Sequence of chain 1.A:
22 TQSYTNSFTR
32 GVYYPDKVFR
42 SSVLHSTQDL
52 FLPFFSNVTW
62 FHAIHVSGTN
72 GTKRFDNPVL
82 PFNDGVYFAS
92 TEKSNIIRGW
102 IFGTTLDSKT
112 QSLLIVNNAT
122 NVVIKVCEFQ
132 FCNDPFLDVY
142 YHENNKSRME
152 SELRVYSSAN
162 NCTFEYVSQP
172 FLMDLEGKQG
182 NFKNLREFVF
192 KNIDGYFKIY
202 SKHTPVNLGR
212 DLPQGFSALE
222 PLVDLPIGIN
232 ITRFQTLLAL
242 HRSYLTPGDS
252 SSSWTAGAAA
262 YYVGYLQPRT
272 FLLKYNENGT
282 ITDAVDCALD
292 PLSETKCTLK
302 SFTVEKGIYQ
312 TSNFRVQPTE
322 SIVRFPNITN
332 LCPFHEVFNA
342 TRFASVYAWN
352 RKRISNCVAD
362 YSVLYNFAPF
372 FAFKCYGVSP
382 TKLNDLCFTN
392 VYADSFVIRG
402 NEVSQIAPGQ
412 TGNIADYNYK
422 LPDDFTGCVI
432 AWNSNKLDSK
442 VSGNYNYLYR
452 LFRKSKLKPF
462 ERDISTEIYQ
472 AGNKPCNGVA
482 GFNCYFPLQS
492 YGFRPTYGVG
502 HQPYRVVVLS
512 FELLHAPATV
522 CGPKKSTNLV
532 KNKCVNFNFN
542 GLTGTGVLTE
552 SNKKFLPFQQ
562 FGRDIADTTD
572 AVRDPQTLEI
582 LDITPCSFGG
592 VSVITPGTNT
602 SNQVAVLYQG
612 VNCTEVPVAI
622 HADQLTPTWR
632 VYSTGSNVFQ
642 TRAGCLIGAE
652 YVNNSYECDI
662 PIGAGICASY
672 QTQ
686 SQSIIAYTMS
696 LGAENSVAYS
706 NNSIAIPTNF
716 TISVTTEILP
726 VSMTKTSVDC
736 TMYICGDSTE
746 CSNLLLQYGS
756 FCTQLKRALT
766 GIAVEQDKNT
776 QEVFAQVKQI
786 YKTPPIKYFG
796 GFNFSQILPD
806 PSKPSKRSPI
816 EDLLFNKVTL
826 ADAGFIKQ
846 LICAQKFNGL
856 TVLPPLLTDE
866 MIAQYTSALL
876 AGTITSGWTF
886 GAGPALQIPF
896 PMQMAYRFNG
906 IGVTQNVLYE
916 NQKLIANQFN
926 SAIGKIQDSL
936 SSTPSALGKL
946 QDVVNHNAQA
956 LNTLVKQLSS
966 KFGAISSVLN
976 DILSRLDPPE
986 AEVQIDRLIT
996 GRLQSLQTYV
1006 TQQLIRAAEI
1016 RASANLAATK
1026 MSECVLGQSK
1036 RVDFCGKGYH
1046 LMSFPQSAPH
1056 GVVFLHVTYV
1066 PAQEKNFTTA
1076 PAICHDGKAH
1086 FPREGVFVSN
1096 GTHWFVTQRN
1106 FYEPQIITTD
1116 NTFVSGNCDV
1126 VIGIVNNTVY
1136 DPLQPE

Binding-site contacts:
Ligand atom C3 contacts residue TRP255 of chain 1.A at 3.7 Å (hydrophobic).
Ligand atom C4 contacts residue ASN58 of chain 1.A at 4.2 Å.
Ligand atom C1 contacts residue TRP255 of chain 1.A at 3.9 Å (hydrophobic).
Ligand atom C5 contacts residue SER254 of chain 1.A at 4.3 Å.
Ligand atom C6 contacts residue SER254 of chain 1.A at 4.4 Å.
Ligand atom C2 contacts residue ASN58 of chain 1.A at 2.5 Å.
Ligand atom N2 contacts residue ASN58 of chain 1.A at 2.9 Å (h-bond).
Ligand atom C5 contacts residue TRP255 of chain 1.A at 3.6 Å (hydrophobic).
Ligand atom C5 contacts residue ASN58 of chain 1.A at 3.6 Å.
Ligand atom C8 contacts residue ASN58 of chain 1.A at 4.1 Å.
Ligand atom O6 contacts residue SER254 of chain 1.A at 3.8 Å.
Ligand atom C8 contacts residue SER57 of chain 1.A at 4.3 Å.
Ligand atom C8 contacts residue ASN27 of chain 1.A at 4.4 Å.
Ligand atom O6 contacts residue TRP255 of chain 1.A at 4.4 Å.
Ligand atom O5 contacts residue TRP255 of chain 1.A at 4.2 Å.
Ligand atom O4 contacts residue TRP255 of chain 1.A at 4.0 Å.
Ligand atom C8 contacts residue PHE56 of chain 1.A at 3.9 Å (hydrophobic).
Ligand atom C2 contacts residue TRP255 of chain 1.A at 4.3 Å (hydrophobic).
Ligand atom C4 contacts residue TRP255 of chain 1.A at 4.0 Å (hydrophobic).
Ligand atom C7 contacts residue ASN58 of chain 1.A at 3.8 Å.
Ligand atom O5 contacts residue ASN58 of chain 1.A at 2.4 Å (h-bond).
Ligand atom C1 contacts residue ASN58 of chain 1.A at 1.4 Å.
Ligand atom O7 contacts residue ASN58 of chain 1.A at 4.3 Å.
Ligand atom C3 contacts residue ASN58 of chain 1.A at 3.8 Å.

This small molecule binds to this protein.
Small molecule (SMILES): CC(=O)N[C@@H]1[C@@H](O)[C@H](O)[C@@H](CO)O[C@H]1O